Binding-site contacts:
Ligand atom N1 contacts residue ASP154 of chain 1.E at 2.8 Å (salt-bridge).
Ligand atom O3B contacts residue LYS21 of chain 1.E at 3.2 Å (salt-bridge).
Ligand atom O1A contacts residue LYS21 of chain 1.E at 3.4 Å (salt-bridge).
Ligand atom O3A contacts residue LYS21 of chain 1.E at 3.4 Å (salt-bridge).
Ligand atom C6 contacts residue PHE151 of chain 1.E at 3.5 Å (hydrophobic).
Ligand atom C5 contacts residue PHE151 of chain 1.E at 3.3 Å (hydrophobic).
Ligand atom O6 contacts residue HIS179 of chain 1.E at 3.0 Å (h-bond).
Ligand atom O2A contacts residue MG1 of chain 1.S at 2.8 Å.
Ligand atom C2 contacts residue ASP154 of chain 1.E at 3.2 Å.
Ligand atom O1A contacts residue THR75 of chain 1.E at 2.9 Å (h-bond).
Ligand atom O2' contacts residue ASN18 of chain 1.E at 3.4 Å (h-bond).
Ligand atom O4' contacts residue TRP153 of chain 1.E at 3.6 Å (h-bond).
Ligand atom O6 contacts residue PHE151 of chain 1.E at 3.5 Å.
Ligand atom N7 contacts residue ARG180 of chain 1.E at 3.0 Å (salt-bridge).
Ligand atom N3 contacts residue PHE151 of chain 1.E at 3.5 Å (h-bond).
Ligand atom O6 contacts residue LYS174 of chain 1.E at 3.3 Å (salt-bridge).
Ligand atom C4 contacts residue TRP153 of chain 1.E at 3.5 Å (hydrophobic).
Ligand atom N3 contacts residue TRP153 of chain 1.E at 3.2 Å (h-bond).
Ligand atom C6 contacts residue ARG180 of chain 1.E at 3.4 Å.
Ligand atom PB contacts residue MG1 of chain 1.S at 3.5 Å.
Ligand atom O2G contacts residue LYS21 of chain 1.E at 2.8 Å (salt-bridge).
Ligand atom C5 contacts residue ARG180 of chain 1.E at 3.5 Å.
Ligand atom C2 contacts residue TRP153 of chain 1.E at 3.4 Å (hydrophobic).
Ligand atom O2B contacts residue ASN18 of chain 1.E at 3.5 Å (h-bond).
Ligand atom N7 contacts residue PHE151 of chain 1.E at 3.4 Å.
Ligand atom O6 contacts residue ARG180 of chain 1.E at 2.6 Å (salt-bridge).
Ligand atom N3 contacts residue GLY152 of chain 1.E at 3.6 Å.
Ligand atom O3G contacts residue MG1 of chain 1.S at 2.7 Å.
Ligand atom C4 contacts residue PHE151 of chain 1.E at 3.6 Å (hydrophobic).
Ligand atom O2A contacts residue GLU46 of chain 1.E at 3.4 Å (salt-bridge).
Ligand atom O2G contacts residue THR16 of chain 1.E at 2.7 Å (h-bond).
Ligand atom C2' contacts residue ASN18 of chain 1.E at 3.5 Å.
Ligand atom O1B contacts residue LYS91 of chain 1.E at 3.2 Å (salt-bridge).
Ligand atom O3G contacts residue LYS58 of chain 1.E at 2.7 Å (salt-bridge).
Ligand atom PG contacts residue LYS21 of chain 1.E at 3.5 Å.
Ligand atom O1A contacts residue GLU73 of chain 1.E at 3.4 Å (salt-bridge).
Ligand atom O2A contacts residue ASP74 of chain 1.E at 3.5 Å (salt-bridge).
Ligand atom O1B contacts residue MG1 of chain 1.S at 2.0 Å.
Ligand atom C2 contacts residue PHE151 of chain 1.E at 3.0 Å (hydrophobic).
Ligand atom O1G contacts residue GLY17 of chain 1.E at 2.7 Å (h-bond).

Sequence of chain 1.E:
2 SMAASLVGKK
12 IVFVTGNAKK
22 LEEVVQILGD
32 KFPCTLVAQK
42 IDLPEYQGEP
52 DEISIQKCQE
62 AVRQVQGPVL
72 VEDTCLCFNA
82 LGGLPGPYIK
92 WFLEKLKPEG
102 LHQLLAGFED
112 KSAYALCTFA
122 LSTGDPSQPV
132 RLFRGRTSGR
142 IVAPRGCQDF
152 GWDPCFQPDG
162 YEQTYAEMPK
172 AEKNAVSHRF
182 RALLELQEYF

A protein and the small-molecule ligand that binds it are described below.
Small molecule (SMILES): O=P(O)(O)O[P](=O)(O)O[P](=O)(O)OC[C@H]1O[C@@H](n2cnc3c(O)ncnc32)[C@H](O)[C@@H]1O